Binding-site contacts:
Ligand atom C17 contacts residue ILE197 of chain 1.A at 3.6 Å (hydrophobic).
Ligand atom C28 contacts residue PHE191 of chain 1.A at 3.6 Å (hydrophobic).
Ligand atom C25 contacts residue ARG201 of chain 1.A at 3.5 Å.
Ligand atom N03 contacts residue ASP241 of chain 1.A at 3.6 Å.
Ligand atom C19 contacts residue GLY209 of chain 1.A at 3.7 Å.
Ligand atom C24 contacts residue ARG201 of chain 1.A at 3.5 Å.
Ligand atom O01 contacts residue HIS78 of chain 1.A at 3.6 Å.
Ligand atom C05 contacts residue THR190 of chain 1.A at 3.6 Å.
Ligand atom N03 contacts residue GLU77 of chain 1.A at 3.0 Å (salt-bridge).
Ligand atom O04 contacts residue ZN1 of chain 1.B at 2.2 Å.
Ligand atom C17 contacts residue GLY209 of chain 1.A at 3.6 Å.
Ligand atom C02 contacts residue ASP241 of chain 1.A at 3.6 Å.
Ligand atom O01 contacts residue HIS237 of chain 1.A at 2.9 Å (h-bond).
Ligand atom C10 contacts residue THR190 of chain 1.A at 3.3 Å.
Ligand atom N03 contacts residue HIS264 of chain 1.A at 2.8 Å (h-bond).
Ligand atom C02 contacts residue THR190 of chain 1.A at 3.3 Å.
Ligand atom O04 contacts residue HIS264 of chain 1.A at 3.1 Å (h-bond).
Ligand atom C18 contacts residue GLY209 of chain 1.A at 3.5 Å.
Ligand atom C28 contacts residue THR190 of chain 1.A at 3.5 Å.
Ligand atom O04 contacts residue ASP241 of chain 1.A at 2.9 Å (salt-bridge).
Ligand atom O04 contacts residue GLU77 of chain 1.A at 2.5 Å (salt-bridge).
Ligand atom N27 contacts residue NO31 of chain 1.H at 3.1 Å (h-bond).
Ligand atom C29 contacts residue NO31 of chain 1.H at 3.4 Å.
Ligand atom C20 contacts residue SER210 of chain 1.A at 3.4 Å.
Ligand atom O01 contacts residue THR190 of chain 1.A at 2.6 Å (h-bond).
Ligand atom C29 contacts residue NO31 of chain 1.E at 3.3 Å.
Ligand atom C10 contacts residue PHE191 of chain 1.A at 3.4 Å (hydrophobic).
Ligand atom C20 contacts residue VAL211 of chain 1.A at 3.7 Å (hydrophobic).
Ligand atom O01 contacts residue ASP241 of chain 1.A at 3.4 Å (salt-bridge).
Ligand atom O08 contacts residue MET62 of chain 1.A at 3.8 Å.
Ligand atom O01 contacts residue ZN1 of chain 1.B at 2.1 Å.
Ligand atom C26 contacts residue NO31 of chain 1.H at 3.6 Å.
Ligand atom N06 contacts residue THR190 of chain 1.A at 2.9 Å (h-bond).
Ligand atom C18 contacts residue ILE197 of chain 1.A at 3.6 Å (hydrophobic).
Ligand atom C18 contacts residue SER210 of chain 1.A at 3.6 Å.
Ligand atom N03 contacts residue ZN1 of chain 1.B at 2.9 Å.
Ligand atom C16 contacts residue ILE197 of chain 1.A at 3.7 Å (hydrophobic).
Ligand atom O04 contacts residue HIS78 of chain 1.A at 3.2 Å (h-bond).
Ligand atom C29 contacts residue ASP241 of chain 1.A at 3.2 Å.
Ligand atom C02 contacts residue ZN1 of chain 1.B at 2.9 Å.

This small molecule binds to this protein.
Small molecule (SMILES): CC(C)(N)[C@H](NC(=O)c1ccc(C#CC#Cc2ccc(N)cc2)cc1)C(=O)NO

Sequence of chain 1.A:
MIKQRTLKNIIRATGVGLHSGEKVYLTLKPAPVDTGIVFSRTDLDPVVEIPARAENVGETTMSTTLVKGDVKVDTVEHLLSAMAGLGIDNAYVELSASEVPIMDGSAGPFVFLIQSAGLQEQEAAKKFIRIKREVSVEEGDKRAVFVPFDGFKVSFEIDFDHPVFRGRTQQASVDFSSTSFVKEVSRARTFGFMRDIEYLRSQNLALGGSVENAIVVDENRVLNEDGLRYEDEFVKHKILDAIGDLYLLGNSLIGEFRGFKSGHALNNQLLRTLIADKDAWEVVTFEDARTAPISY